Sequence of chain 1.B:
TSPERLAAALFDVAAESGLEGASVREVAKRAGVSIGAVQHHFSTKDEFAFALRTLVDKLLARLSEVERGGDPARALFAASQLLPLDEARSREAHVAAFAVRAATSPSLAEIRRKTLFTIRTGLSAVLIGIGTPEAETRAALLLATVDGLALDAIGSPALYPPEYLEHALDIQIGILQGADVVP

Binding-site contacts:
Ligand atom O1 contacts residue ARG62 of chain 1.B at 2.9 Å (salt-bridge).
Ligand atom O3 contacts residue ARG62 of chain 1.B at 2.7 Å (salt-bridge).
Ligand atom S1 contacts residue ARG62 of chain 1.B at 3.6 Å (salt-bridge).
Ligand atom O1 contacts residue PHE59 of chain 1.B at 3.5 Å.
Ligand atom O2 contacts residue PHE59 of chain 1.B at 4.1 Å.
Ligand atom S1 contacts residue PHE59 of chain 1.B at 4.4 Å.

The protein below binds the small molecule below.
Small molecule (SMILES): CC[N+](C)(C)CCCS(=O)(=O)[O-]